Sequence of chain 1.C:
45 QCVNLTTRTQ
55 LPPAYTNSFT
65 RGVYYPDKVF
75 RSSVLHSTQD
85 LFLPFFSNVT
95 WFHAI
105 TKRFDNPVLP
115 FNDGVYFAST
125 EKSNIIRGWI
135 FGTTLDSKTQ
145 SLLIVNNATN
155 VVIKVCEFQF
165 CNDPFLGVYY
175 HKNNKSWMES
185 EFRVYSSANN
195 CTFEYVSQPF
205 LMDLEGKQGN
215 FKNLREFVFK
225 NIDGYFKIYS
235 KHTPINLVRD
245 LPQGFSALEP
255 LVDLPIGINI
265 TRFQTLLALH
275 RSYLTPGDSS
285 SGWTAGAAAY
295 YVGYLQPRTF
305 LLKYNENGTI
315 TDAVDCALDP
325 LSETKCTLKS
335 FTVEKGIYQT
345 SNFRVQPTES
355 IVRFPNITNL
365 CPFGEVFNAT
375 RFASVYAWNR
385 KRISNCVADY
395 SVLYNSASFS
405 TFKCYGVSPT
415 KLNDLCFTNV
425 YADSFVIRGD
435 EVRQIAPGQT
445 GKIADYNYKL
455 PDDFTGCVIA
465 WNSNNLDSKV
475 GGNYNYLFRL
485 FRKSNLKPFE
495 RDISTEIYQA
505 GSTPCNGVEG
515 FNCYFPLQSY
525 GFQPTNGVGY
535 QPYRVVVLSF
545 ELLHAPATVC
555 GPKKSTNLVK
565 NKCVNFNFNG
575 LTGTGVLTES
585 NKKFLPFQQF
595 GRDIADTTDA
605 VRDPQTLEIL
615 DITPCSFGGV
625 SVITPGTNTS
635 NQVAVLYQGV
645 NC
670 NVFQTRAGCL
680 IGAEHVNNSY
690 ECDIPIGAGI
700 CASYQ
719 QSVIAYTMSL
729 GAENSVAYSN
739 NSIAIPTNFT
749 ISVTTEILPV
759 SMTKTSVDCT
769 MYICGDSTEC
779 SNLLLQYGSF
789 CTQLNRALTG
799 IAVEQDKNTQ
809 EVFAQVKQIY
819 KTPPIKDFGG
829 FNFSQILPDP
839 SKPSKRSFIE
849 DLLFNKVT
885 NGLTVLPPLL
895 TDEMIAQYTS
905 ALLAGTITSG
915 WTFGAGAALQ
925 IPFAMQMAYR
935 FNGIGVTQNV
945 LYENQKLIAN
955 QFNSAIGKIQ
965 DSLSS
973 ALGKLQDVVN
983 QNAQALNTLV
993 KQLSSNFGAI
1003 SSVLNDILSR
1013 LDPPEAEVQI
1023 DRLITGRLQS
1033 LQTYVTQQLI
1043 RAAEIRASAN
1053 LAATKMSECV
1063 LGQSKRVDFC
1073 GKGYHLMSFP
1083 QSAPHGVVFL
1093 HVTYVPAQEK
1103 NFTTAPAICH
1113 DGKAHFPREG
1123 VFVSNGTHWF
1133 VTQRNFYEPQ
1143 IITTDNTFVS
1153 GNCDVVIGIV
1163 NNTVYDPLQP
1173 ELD

Binding-site contacts:
Ligand atom O7 contacts residue ASN645 of chain 1.C at 3.6 Å (h-bond).
Ligand atom C8 contacts residue GLN673 of chain 1.C at 3.8 Å.
Ligand atom C8 contacts residue ASN645 of chain 1.C at 4.5 Å.
Ligand atom N2 contacts residue ASN645 of chain 1.C at 2.9 Å (h-bond).
Ligand atom C7 contacts residue ASN645 of chain 1.C at 3.4 Å.
Ligand atom C1 contacts residue ASN645 of chain 1.C at 1.4 Å.
Ligand atom C2 contacts residue ASN645 of chain 1.C at 2.5 Å.
Ligand atom C3 contacts residue ASN645 of chain 1.C at 3.8 Å.
Ligand atom O5 contacts residue ASN645 of chain 1.C at 2.4 Å (h-bond).
Ligand atom C4 contacts residue ASN645 of chain 1.C at 4.2 Å.
Ligand atom C5 contacts residue ASN645 of chain 1.C at 3.7 Å.

This small molecule binds to this protein.
Small molecule (SMILES): CC(=O)N[C@@H]1[C@@H](O)[C@H](O)[C@@H](CO)O[C@H]1O